A protein and the small-molecule ligand that binds it are described below.
Small molecule (SMILES): CC(=O)N[C@@H]1[C@@H](O)[C@H](O)[C@@H](CO)O[C@H]1O

Sequence of chain 32.B:
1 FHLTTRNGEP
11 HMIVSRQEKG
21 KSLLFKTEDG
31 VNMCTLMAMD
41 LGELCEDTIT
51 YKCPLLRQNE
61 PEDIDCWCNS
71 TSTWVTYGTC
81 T

Binding-site contacts:
Ligand atom C7 contacts residue ASN69 of chain 32.B at 3.8 Å.
Ligand atom C8 contacts residue ARG57 of chain 32.B at 4.2 Å.
Ligand atom C5 contacts residue VAL31 of chain 32.B at 4.2 Å (hydrophobic).
Ligand atom C7 contacts residue SER70 of chain 32.B at 4.4 Å.
Ligand atom C2 contacts residue ASN69 of chain 32.B at 4.2 Å.
Ligand atom C3 contacts residue NAG1 of chain 32.R at 3.7 Å.
Ligand atom N2 contacts residue ASN69 of chain 32.B at 4.3 Å.
Ligand atom C4 contacts residue NAG1 of chain 32.R at 3.2 Å.
Ligand atom O5 contacts residue ASN69 of chain 32.B at 2.8 Å (h-bond).
Ligand atom O3 contacts residue VAL31 of chain 32.B at 3.6 Å.
Ligand atom O3 contacts residue NAG1 of chain 32.R at 2.6 Å (h-bond).
Ligand atom O5 contacts residue MET33 of chain 32.B at 4.2 Å.
Ligand atom O6 contacts residue NAG1 of chain 32.R at 3.0 Å.
Ligand atom C3 contacts residue VAL31 of chain 32.B at 3.0 Å (hydrophobic).
Ligand atom C1 contacts residue VAL31 of chain 32.B at 4.3 Å (hydrophobic).
Ligand atom C8 contacts residue SER70 of chain 32.B at 3.7 Å.
Ligand atom O7 contacts residue ASN69 of chain 32.B at 3.8 Å.
Ligand atom C5 contacts residue MET33 of chain 32.B at 3.7 Å (hydrophobic).
Ligand atom C4 contacts residue VAL31 of chain 32.B at 3.8 Å (hydrophobic).
Ligand atom O1 contacts residue MET33 of chain 32.B at 3.9 Å.
Ligand atom C6 contacts residue ASN69 of chain 32.B at 4.4 Å.
Ligand atom O1 contacts residue ASN69 of chain 32.B at 2.1 Å (h-bond).
Ligand atom C2 contacts residue VAL31 of chain 32.B at 4.0 Å (hydrophobic).
Ligand atom O4 contacts residue NAG1 of chain 32.R at 3.0 Å.
Ligand atom C6 contacts residue NAG1 of chain 32.R at 4.3 Å.
Ligand atom O1 contacts residue VAL31 of chain 32.B at 3.4 Å (h-bond).
Ligand atom C5 contacts residue NAG1 of chain 32.R at 4.3 Å.
Ligand atom C6 contacts residue MET33 of chain 32.B at 3.5 Å (hydrophobic).
Ligand atom C8 contacts residue ASN69 of chain 32.B at 3.4 Å.
Ligand atom C5 contacts residue ASN69 of chain 32.B at 3.7 Å.
Ligand atom C1 contacts residue ASN69 of chain 32.B at 2.7 Å.
Ligand atom C6 contacts residue LEU24 of chain 32.B at 4.5 Å (hydrophobic).
Ligand atom N2 contacts residue VAL31 of chain 32.B at 4.0 Å.
Ligand atom O1 contacts residue SER70 of chain 32.B at 4.2 Å.
Ligand atom O4 contacts residue VAL31 of chain 32.B at 3.3 Å.